Binding-site contacts:
Ligand atom C2 contacts residue ASN698 of chain 1.A at 2.5 Å.
Ligand atom O5 contacts residue ASN698 of chain 1.A at 2.4 Å (h-bond).
Ligand atom C5 contacts residue ASN698 of chain 1.A at 3.7 Å.
Ligand atom C3 contacts residue ASN698 of chain 1.A at 3.8 Å.
Ligand atom C4 contacts residue ASN698 of chain 1.A at 4.2 Å.
Ligand atom C1 contacts residue ASN698 of chain 1.A at 1.4 Å.
Ligand atom N2 contacts residue ASN698 of chain 1.A at 2.9 Å (h-bond).
Ligand atom C8 contacts residue ASN698 of chain 1.A at 4.4 Å.
Ligand atom C8 contacts residue GLY1120 of chain 1.A at 3.7 Å.
Ligand atom O7 contacts residue ASN698 of chain 1.A at 3.2 Å (h-bond).
Ligand atom C7 contacts residue ASN698 of chain 1.A at 3.2 Å.

This protein binds this small molecule.
Small molecule (SMILES): CC(=O)N[C@@H]1[C@@H](O)[C@H](O)[C@@H](CO)O[C@H]1O

Sequence of chain 1.A:
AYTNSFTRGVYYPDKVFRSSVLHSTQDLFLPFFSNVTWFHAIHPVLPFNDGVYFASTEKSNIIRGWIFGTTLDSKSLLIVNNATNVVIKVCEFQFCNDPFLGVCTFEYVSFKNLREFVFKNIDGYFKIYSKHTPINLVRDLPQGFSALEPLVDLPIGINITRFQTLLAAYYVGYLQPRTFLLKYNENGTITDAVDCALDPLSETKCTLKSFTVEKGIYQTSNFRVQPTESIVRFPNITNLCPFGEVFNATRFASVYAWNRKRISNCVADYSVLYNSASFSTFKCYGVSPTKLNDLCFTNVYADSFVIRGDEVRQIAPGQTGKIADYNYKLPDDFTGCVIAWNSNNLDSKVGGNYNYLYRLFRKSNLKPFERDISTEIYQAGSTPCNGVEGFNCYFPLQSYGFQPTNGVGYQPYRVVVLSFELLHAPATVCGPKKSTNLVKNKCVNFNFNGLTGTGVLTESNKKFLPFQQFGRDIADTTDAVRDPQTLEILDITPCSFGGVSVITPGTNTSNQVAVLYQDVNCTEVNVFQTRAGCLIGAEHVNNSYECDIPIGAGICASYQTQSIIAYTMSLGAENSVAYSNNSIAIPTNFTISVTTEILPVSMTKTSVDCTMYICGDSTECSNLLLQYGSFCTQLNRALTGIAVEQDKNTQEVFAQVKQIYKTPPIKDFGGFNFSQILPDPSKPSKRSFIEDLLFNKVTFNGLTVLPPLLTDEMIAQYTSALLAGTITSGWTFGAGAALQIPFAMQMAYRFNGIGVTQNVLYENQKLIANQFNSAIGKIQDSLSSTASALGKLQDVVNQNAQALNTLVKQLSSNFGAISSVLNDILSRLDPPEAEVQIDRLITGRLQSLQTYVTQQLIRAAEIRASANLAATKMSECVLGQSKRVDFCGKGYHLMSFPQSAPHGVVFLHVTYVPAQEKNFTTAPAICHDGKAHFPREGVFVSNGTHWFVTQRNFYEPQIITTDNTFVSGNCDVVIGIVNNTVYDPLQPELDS